This small molecule binds to this protein.
Small molecule (SMILES): O=C(NCCc1ccc(O)cc1)c1ccccn1

Binding-site contacts:
Ligand atom N2 contacts residue VAL269 of chain 1.A at 3.9 Å.
Ligand atom C13 contacts residue PHE191 of chain 1.A at 4.1 Å (hydrophobic).
Ligand atom C6 contacts residue PHE243 of chain 1.A at 4.0 Å (hydrophobic).
Ligand atom C1 contacts residue THR159 of chain 1.A at 3.5 Å.
Ligand atom C11 contacts residue PHE191 of chain 1.A at 3.5 Å (hydrophobic).
Ligand atom C6 contacts residue ILE214 of chain 1.A at 3.7 Å (hydrophobic).
Ligand atom C10 contacts residue PHE191 of chain 1.A at 3.6 Å (hydrophobic).
Ligand atom C12 contacts residue PHE191 of chain 1.A at 3.8 Å (hydrophobic).
Ligand atom C7 contacts residue TYR52 of chain 1.A at 4.0 Å (hydrophobic).
Ligand atom C10 contacts residue GLN266 of chain 1.A at 3.9 Å.
Ligand atom C6 contacts residue PRO210 of chain 1.A at 3.6 Å (hydrophobic).
Ligand atom C4 contacts residue PHE242 of chain 1.A at 4.0 Å (hydrophobic).
Ligand atom C6 contacts residue TYR52 of chain 1.A at 3.8 Å (hydrophobic).
Ligand atom C5 contacts residue PHE242 of chain 1.A at 4.0 Å (hydrophobic).
Ligand atom C3 contacts residue ILE214 of chain 1.A at 4.0 Å (hydrophobic).
Ligand atom O2 contacts residue TYR52 of chain 1.A at 3.0 Å (h-bond).
Ligand atom C12 contacts residue ALA265 of chain 1.A at 3.9 Å (hydrophobic).
Ligand atom C10 contacts residue VAL269 of chain 1.A at 3.5 Å (hydrophobic).
Ligand atom C11 contacts residue ALA265 of chain 1.A at 4.2 Å (hydrophobic).
Ligand atom C11 contacts residue VAL269 of chain 1.A at 3.2 Å (hydrophobic).
Ligand atom C9 contacts residue PHE191 of chain 1.A at 4.1 Å (hydrophobic).
Ligand atom C11 contacts residue GLN266 of chain 1.A at 3.8 Å.
Ligand atom C2 contacts residue TYR52 of chain 1.A at 3.7 Å (hydrophobic).
Ligand atom C5 contacts residue PHE243 of chain 1.A at 3.8 Å (hydrophobic).
Ligand atom C3 contacts residue TYR52 of chain 1.A at 3.6 Å (hydrophobic).
Ligand atom O1 contacts residue THR159 of chain 1.A at 2.7 Å (h-bond).
Ligand atom C13 contacts residue PHE242 of chain 1.A at 3.4 Å (hydrophobic).
Ligand atom N1 contacts residue PHE243 of chain 1.A at 3.8 Å.
Ligand atom C14 contacts residue THR159 of chain 1.A at 3.5 Å.
Ligand atom C14 contacts residue PHE242 of chain 1.A at 3.6 Å (hydrophobic).
Ligand atom O1 contacts residue ALA156 of chain 1.A at 3.8 Å.
Ligand atom C1 contacts residue VAL110 of chain 1.A at 4.0 Å (hydrophobic).
Ligand atom C10 contacts residue LEU192 of chain 1.A at 3.8 Å (hydrophobic).
Ligand atom C5 contacts residue ILE214 of chain 1.A at 3.7 Å (hydrophobic).
Ligand atom O1 contacts residue VAL110 of chain 1.A at 3.6 Å.
Ligand atom C12 contacts residue VAL269 of chain 1.A at 3.7 Å (hydrophobic).
Ligand atom O1 contacts residue PHE191 of chain 1.A at 3.8 Å.
Ligand atom C14 contacts residue PHE191 of chain 1.A at 3.5 Å (hydrophobic).
Ligand atom C1 contacts residue PHE191 of chain 1.A at 4.1 Å (hydrophobic).
Ligand atom C2 contacts residue VAL110 of chain 1.A at 3.8 Å (hydrophobic).

Sequence of chain 1.A:
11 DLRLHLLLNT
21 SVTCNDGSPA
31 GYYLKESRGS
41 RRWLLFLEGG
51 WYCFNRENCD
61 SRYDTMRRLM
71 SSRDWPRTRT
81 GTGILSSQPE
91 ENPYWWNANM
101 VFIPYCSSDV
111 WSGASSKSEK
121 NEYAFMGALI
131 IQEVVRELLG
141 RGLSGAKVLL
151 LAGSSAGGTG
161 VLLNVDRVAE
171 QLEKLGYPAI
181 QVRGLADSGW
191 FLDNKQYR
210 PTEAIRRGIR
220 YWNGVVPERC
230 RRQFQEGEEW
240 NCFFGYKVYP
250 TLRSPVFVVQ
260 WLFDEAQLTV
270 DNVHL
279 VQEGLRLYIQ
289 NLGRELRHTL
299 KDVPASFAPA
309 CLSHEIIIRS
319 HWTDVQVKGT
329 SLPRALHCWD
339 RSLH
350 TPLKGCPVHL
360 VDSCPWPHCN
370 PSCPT